The protein below binds the small molecule below.
Small molecule (SMILES): CN(Cc1cnc2nc(N)nc(N)c2n1)c1ccc(C(=O)N[C@@H](CCC(=O)O)C(=O)O)cc1

Binding-site contacts:
Ligand atom C16 contacts residue PHE34 of chain 1.A at 3.6 Å (hydrophobic).
Ligand atom N8 contacts residue PHE31 of chain 1.A at 3.6 Å.
Ligand atom O2 contacts residue ARG70 of chain 1.A at 2.9 Å (salt-bridge).
Ligand atom CM contacts residue ARG22 of chain 1.A at 3.2 Å.
Ligand atom N3 contacts residue VAL8 of chain 1.A at 3.4 Å.
Ligand atom O1 contacts residue PHE34 of chain 1.A at 3.6 Å.
Ligand atom C4 contacts residue VAL115 of chain 1.A at 3.8 Å (hydrophobic).
Ligand atom C4 contacts residue ILE7 of chain 1.A at 3.2 Å (hydrophobic).
Ligand atom O1 contacts residue ARG70 of chain 1.A at 3.0 Å (salt-bridge).
Ligand atom OE1 contacts residue PHE31 of chain 1.A at 3.0 Å.
Ligand atom NA4 contacts residue TYR121 of chain 1.A at 3.2 Å (h-bond).
Ligand atom NA4 contacts residue PHE34 of chain 1.A at 3.7 Å.
Ligand atom N5 contacts residue VAL115 of chain 1.A at 3.7 Å.
Ligand atom O contacts residue ASN64 of chain 1.A at 2.8 Å (h-bond).
Ligand atom C4A contacts residue PHE34 of chain 1.A at 3.8 Å (hydrophobic).
Ligand atom NA4 contacts residue VAL115 of chain 1.A at 2.7 Å (h-bond).
Ligand atom C13 contacts residue ARG22 of chain 1.A at 3.4 Å.
Ligand atom N3 contacts residue PHE34 of chain 1.A at 3.6 Å.
Ligand atom O2 contacts residue GLN35 of chain 1.A at 3.5 Å (h-bond).
Ligand atom NA2 contacts residue ILE7 of chain 1.A at 3.6 Å.
Ligand atom CT contacts residue LYS68 of chain 1.A at 3.4 Å.
Ligand atom C2 contacts residue PHE34 of chain 1.A at 3.7 Å (hydrophobic).
Ligand atom N5 contacts residue NDP1 of chain 1.C at 3.4 Å.
Ligand atom NA2 contacts residue VAL8 of chain 1.A at 3.5 Å (h-bond).
Ligand atom NA4 contacts residue ILE7 of chain 1.A at 2.5 Å (h-bond).
Ligand atom C2 contacts residue GLU30 of chain 1.A at 3.6 Å.
Ligand atom NA2 contacts residue THR136 of chain 1.A at 3.6 Å.
Ligand atom NA2 contacts residue GLU30 of chain 1.A at 2.8 Å (salt-bridge).
Ligand atom CT contacts residue ARG70 of chain 1.A at 3.6 Å.
Ligand atom C12 contacts residue PRO61 of chain 1.A at 3.6 Å (hydrophobic).
Ligand atom O2 contacts residue LYS68 of chain 1.A at 2.7 Å (salt-bridge).
Ligand atom N1 contacts residue GLU30 of chain 1.A at 2.9 Å (salt-bridge).
Ligand atom O1 contacts residue GLN35 of chain 1.A at 3.8 Å.
Ligand atom C8A contacts residue NDP1 of chain 1.C at 3.8 Å.
Ligand atom OE2 contacts residue GLN35 of chain 1.A at 3.5 Å (h-bond).
Ligand atom C4 contacts residue PHE34 of chain 1.A at 3.6 Å (hydrophobic).
Ligand atom C7 contacts residue PHE31 of chain 1.A at 3.6 Å (hydrophobic).
Ligand atom O contacts residue ILE60 of chain 1.A at 3.8 Å.
Ligand atom N3 contacts residue ILE7 of chain 1.A at 3.2 Å (h-bond).
Ligand atom N8 contacts residue NDP1 of chain 1.C at 3.8 Å.

Sequence of chain 1.A:
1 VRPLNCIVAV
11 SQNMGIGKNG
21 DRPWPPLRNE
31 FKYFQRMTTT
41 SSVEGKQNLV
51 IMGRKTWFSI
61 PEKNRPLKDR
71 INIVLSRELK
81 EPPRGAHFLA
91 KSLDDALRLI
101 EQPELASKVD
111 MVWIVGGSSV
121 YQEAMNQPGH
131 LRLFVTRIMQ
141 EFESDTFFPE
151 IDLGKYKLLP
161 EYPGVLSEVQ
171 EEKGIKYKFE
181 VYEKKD